This small molecule binds to this protein.
Small molecule (SMILES): CC(=O)N[C@@H]1[C@@H](O)[C@H](O)[C@@H](CO)O[C@H]1O

Binding-site contacts:
Ligand atom C1 contacts residue GLN263 of chain 1.A at 3.7 Å.
Ligand atom O5 contacts residue ASN416 of chain 1.A at 2.4 Å (h-bond).
Ligand atom C3 contacts residue ASN416 of chain 1.A at 3.8 Å.
Ligand atom C1 contacts residue ASN416 of chain 1.A at 1.4 Å.
Ligand atom O7 contacts residue ASN416 of chain 1.A at 2.9 Å (h-bond).
Ligand atom C5 contacts residue GLN263 of chain 1.A at 3.3 Å.
Ligand atom C2 contacts residue ASN416 of chain 1.A at 2.5 Å.
Ligand atom C7 contacts residue ASN416 of chain 1.A at 3.0 Å.
Ligand atom O6 contacts residue GLN263 of chain 1.A at 4.1 Å.
Ligand atom O5 contacts residue GLN263 of chain 1.A at 2.9 Å (h-bond).
Ligand atom C4 contacts residue ASN416 of chain 1.A at 4.2 Å.
Ligand atom C8 contacts residue ASN416 of chain 1.A at 4.2 Å.
Ligand atom C6 contacts residue GLN263 of chain 1.A at 3.4 Å.
Ligand atom C5 contacts residue ASN416 of chain 1.A at 3.7 Å.
Ligand atom N2 contacts residue ASN416 of chain 1.A at 2.8 Å (h-bond).

Sequence of chain 1.A:
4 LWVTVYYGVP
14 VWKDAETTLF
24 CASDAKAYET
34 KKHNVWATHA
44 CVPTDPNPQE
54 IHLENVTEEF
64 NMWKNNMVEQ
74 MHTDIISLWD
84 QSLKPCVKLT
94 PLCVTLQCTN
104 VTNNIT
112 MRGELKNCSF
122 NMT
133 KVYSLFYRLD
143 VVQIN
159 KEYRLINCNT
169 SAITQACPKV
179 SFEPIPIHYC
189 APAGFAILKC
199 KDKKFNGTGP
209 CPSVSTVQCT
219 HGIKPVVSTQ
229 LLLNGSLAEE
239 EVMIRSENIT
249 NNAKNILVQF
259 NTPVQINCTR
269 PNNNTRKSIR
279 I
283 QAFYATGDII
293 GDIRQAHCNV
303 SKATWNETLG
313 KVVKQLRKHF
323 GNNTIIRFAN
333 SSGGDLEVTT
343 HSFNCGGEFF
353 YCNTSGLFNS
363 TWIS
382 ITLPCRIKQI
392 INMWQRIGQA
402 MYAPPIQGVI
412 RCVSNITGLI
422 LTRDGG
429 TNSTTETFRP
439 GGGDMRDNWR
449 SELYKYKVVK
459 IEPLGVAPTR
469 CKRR